Binding-site contacts:
Ligand atom C29 contacts residue LYS57 of chain 1.H at 4.1 Å.
Ligand atom C14 contacts residue MET113 of chain 1.H at 3.3 Å (hydrophobic).
Ligand atom C21 contacts residue LYS57 of chain 1.H at 3.7 Å.
Ligand atom C22 contacts residue LEU108 of chain 1.H at 4.0 Å (hydrophobic).
Ligand atom N28 contacts residue ASP172 of chain 1.H at 3.6 Å.
Ligand atom C6 contacts residue MET113 of chain 1.H at 4.1 Å (hydrophobic).
Ligand atom O26 contacts residue LEU171 of chain 1.H at 4.1 Å.
Ligand atom C13 contacts residue MET113 of chain 1.H at 3.1 Å (hydrophobic).
Ligand atom C29 contacts residue ASP172 of chain 1.H at 3.5 Å.
Ligand atom C22 contacts residue LYS57 of chain 1.H at 3.7 Å.
Ligand atom C11 contacts residue GLN331 of chain 1.G at 3.3 Å.
Ligand atom C24 contacts residue LEU108 of chain 1.H at 3.8 Å (hydrophobic).
Ligand atom C29 contacts residue LEU171 of chain 1.H at 4.2 Å (hydrophobic).
Ligand atom C30 contacts residue GLU75 of chain 1.H at 3.3 Å.
Ligand atom O26 contacts residue LEU79 of chain 1.H at 3.9 Å.
Ligand atom C1 contacts residue VAL42 of chain 1.H at 3.9 Å (hydrophobic).
Ligand atom S25 contacts residue ASP172 of chain 1.H at 4.2 Å.
Ligand atom O16 contacts residue VAL42 of chain 1.H at 4.1 Å.
Ligand atom C18 contacts residue THR110 of chain 1.H at 3.9 Å.
Ligand atom O27 contacts residue GLU75 of chain 1.H at 3.8 Å.
Ligand atom C12 contacts residue GLY114 of chain 1.H at 3.4 Å.
Ligand atom C24 contacts residue LYS57 of chain 1.H at 3.6 Å.
Ligand atom N7 contacts residue MET113 of chain 1.H at 3.8 Å.
Ligand atom C22 contacts residue THR110 of chain 1.H at 3.6 Å.
Ligand atom C24 contacts residue THR110 of chain 1.H at 3.2 Å.
Ligand atom O26 contacts residue ILE88 of chain 1.H at 3.8 Å.
Ligand atom C30 contacts residue ASP172 of chain 1.H at 3.7 Å.
Ligand atom C2 contacts residue LEU171 of chain 1.H at 4.2 Å (hydrophobic).
Ligand atom C12 contacts residue ALA115 of chain 1.H at 3.8 Å (hydrophobic).
Ligand atom C30 contacts residue LYS57 of chain 1.H at 3.3 Å.
Ligand atom O27 contacts residue LEU79 of chain 1.H at 3.6 Å.
Ligand atom O26 contacts residue ASP172 of chain 1.H at 3.4 Å (salt-bridge).
Ligand atom C23 contacts residue LYS57 of chain 1.H at 4.1 Å.
Ligand atom C23 contacts residue THR110 of chain 1.H at 3.3 Å.
Ligand atom C13 contacts residue ALA115 of chain 1.H at 3.5 Å (hydrophobic).
Ligand atom C12 contacts residue GLN331 of chain 1.G at 3.6 Å.
Ligand atom C24 contacts residue ALA55 of chain 1.H at 3.5 Å (hydrophobic).
Ligand atom C13 contacts residue GLY114 of chain 1.H at 3.3 Å.
Ligand atom N28 contacts residue LYS57 of chain 1.H at 3.7 Å.
Ligand atom C21 contacts residue LEU108 of chain 1.H at 4.1 Å (hydrophobic).

Sequence of chain 1.G:
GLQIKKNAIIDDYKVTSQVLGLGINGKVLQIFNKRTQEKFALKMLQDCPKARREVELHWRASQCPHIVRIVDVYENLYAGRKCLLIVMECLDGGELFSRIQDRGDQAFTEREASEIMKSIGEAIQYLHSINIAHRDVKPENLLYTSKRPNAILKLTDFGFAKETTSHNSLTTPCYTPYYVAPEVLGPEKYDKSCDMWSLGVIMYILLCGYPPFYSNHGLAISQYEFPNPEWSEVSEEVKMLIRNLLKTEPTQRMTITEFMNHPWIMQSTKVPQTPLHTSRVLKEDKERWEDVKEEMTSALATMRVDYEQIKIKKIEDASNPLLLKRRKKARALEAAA

Sequence of chain 1.H:
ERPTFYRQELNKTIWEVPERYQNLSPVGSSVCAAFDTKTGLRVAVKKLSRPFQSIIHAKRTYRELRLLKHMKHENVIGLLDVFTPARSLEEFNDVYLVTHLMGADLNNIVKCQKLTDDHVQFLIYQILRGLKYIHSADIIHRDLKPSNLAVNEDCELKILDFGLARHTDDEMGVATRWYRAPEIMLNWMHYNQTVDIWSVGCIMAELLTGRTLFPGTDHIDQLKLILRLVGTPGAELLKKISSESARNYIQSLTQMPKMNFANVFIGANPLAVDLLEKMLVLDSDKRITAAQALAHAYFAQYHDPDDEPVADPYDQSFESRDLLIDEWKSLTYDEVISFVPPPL

A small-molecule ligand and the protein it binds are described below.
Small molecule (SMILES): CCCc1c(C(=O)Nc2cc(S(=O)(=O)N(C)C)ccc2C)cnn1-c1ccccc1